This protein binds this small molecule.
Small molecule (SMILES): COc1cc([C@@H](O)[C@H](CO)c2ccc(O)c(OC)c2)ccc1O

Sequence of chain 1.A:
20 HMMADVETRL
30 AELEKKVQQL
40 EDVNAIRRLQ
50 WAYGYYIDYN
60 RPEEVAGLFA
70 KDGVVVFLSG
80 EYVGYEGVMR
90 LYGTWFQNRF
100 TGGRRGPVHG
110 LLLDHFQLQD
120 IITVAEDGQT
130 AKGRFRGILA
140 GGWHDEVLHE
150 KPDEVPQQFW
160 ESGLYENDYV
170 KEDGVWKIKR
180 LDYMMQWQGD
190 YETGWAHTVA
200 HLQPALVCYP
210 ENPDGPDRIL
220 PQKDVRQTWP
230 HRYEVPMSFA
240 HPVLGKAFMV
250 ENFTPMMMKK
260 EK

Binding-site contacts:
Ligand atom C7 contacts residue LHX1 of chain 1.F at 0.6 Å.
Ligand atom O6 contacts residue TYR164 of chain 1.A at 2.4 Å (h-bond).
Ligand atom C11 contacts residue LHX1 of chain 1.F at 0.3 Å.
Ligand atom O3 contacts residue HIS114 of chain 1.A at 2.7 Å (h-bond).
Ligand atom C13 contacts residue LHX1 of chain 1.F at 0.7 Å.
Ligand atom C7 contacts residue HIS114 of chain 1.A at 3.1 Å.
Ligand atom O4 contacts residue HIS200 of chain 1.A at 2.3 Å (h-bond).
Ligand atom O1 contacts residue TYR52 of chain 1.A at 2.8 Å (h-bond).
Ligand atom C2 contacts residue LHX1 of chain 1.F at 0.5 Å.
Ligand atom C17 contacts residue TYR52 of chain 1.A at 3.3 Å (hydrophobic).
Ligand atom O2 contacts residue LHX1 of chain 1.F at 0.9 Å.
Ligand atom C1 contacts residue TYR91 of chain 1.A at 3.2 Å (hydrophobic).
Ligand atom C9 contacts residue GLU160 of chain 1.A at 3.3 Å.
Ligand atom O6 contacts residue TYR52 of chain 1.A at 2.5 Å (h-bond).
Ligand atom O6 contacts residue LHX1 of chain 1.F at 0.3 Å (h-bond).
Ligand atom C3 contacts residue LHX1 of chain 1.F at 0.6 Å.
Ligand atom C11 contacts residue HIS200 of chain 1.A at 3.3 Å.
Ligand atom C1 contacts residue PHE76 of chain 1.A at 3.4 Å (hydrophobic).
Ligand atom C13 contacts residue ARG98 of chain 1.A at 3.2 Å.
Ligand atom O2 contacts residue GLU160 of chain 1.A at 2.1 Å (salt-bridge).
Ligand atom O5 contacts residue LHX1 of chain 1.F at 0.4 Å (h-bond).
Ligand atom C16 contacts residue LHX1 of chain 1.F at 0.3 Å.
Ligand atom C16 contacts residue TYR164 of chain 1.A at 3.4 Å (hydrophobic).
Ligand atom C17 contacts residue TYR164 of chain 1.A at 3.3 Å (hydrophobic).
Ligand atom C17 contacts residue LHX1 of chain 1.F at 0.3 Å.
Ligand atom C8 contacts residue LHX1 of chain 1.F at 0.8 Å.
Ligand atom C4 contacts residue LHX1 of chain 1.F at 0.5 Å.
Ligand atom O3 contacts residue LHX1 of chain 1.F at 1.2 Å.
Ligand atom C14 contacts residue LHX1 of chain 1.F at 0.6 Å.
Ligand atom C5 contacts residue LHX1 of chain 1.F at 0.6 Å.
Ligand atom C12 contacts residue LHX1 of chain 1.F at 0.4 Å.
Ligand atom O1 contacts residue LHX1 of chain 1.F at 0.9 Å (h-bond).
Ligand atom C10 contacts residue LHX1 of chain 1.F at 0.6 Å.
Ligand atom O4 contacts residue LHX1 of chain 1.F at 0.4 Å (h-bond).
Ligand atom C6 contacts residue LHX1 of chain 1.F at 1.1 Å.
Ligand atom C1 contacts residue LHX1 of chain 1.F at 0.5 Å.
Ligand atom C9 contacts residue LHX1 of chain 1.F at 0.7 Å.
Ligand atom O5 contacts residue ARG98 of chain 1.A at 2.6 Å (salt-bridge).
Ligand atom O1 contacts residue TYR91 of chain 1.A at 3.1 Å (h-bond).
Ligand atom C15 contacts residue LHX1 of chain 1.F at 0.5 Å.